Sequence of chain 1.C:
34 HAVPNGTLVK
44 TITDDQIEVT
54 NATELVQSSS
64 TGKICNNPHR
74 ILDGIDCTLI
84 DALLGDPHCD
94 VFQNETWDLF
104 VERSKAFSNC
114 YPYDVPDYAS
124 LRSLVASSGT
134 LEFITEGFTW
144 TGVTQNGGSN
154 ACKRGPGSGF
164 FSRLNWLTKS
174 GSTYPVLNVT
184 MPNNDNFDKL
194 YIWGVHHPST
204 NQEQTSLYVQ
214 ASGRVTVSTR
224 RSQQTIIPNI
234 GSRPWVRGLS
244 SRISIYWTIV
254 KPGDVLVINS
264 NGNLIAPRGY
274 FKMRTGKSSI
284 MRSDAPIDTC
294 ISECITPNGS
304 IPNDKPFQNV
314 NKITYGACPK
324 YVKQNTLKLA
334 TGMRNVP

A protein and the small-molecule ligand that binds it are described below.
Small molecule (SMILES): CC(=O)N[C@@H]1[C@@H](O)[C@H](O)[C@@H](CO)O[C@H]1O

Binding-site contacts:
Ligand atom C7 contacts residue ASN38 of chain 1.C at 3.5 Å.
Ligand atom C1 contacts residue ASN38 of chain 1.C at 1.4 Å.
Ligand atom C5 contacts residue ASN38 of chain 1.C at 3.7 Å.
Ligand atom O7 contacts residue ASN38 of chain 1.C at 3.7 Å.
Ligand atom O5 contacts residue ASN38 of chain 1.C at 2.4 Å (h-bond).
Ligand atom C3 contacts residue ASN38 of chain 1.C at 3.9 Å.
Ligand atom C2 contacts residue ASN38 of chain 1.C at 2.5 Å.
Ligand atom N2 contacts residue ASN38 of chain 1.C at 2.9 Å (h-bond).
Ligand atom C4 contacts residue ASN38 of chain 1.C at 4.3 Å.